Sequence of chain 1.B:
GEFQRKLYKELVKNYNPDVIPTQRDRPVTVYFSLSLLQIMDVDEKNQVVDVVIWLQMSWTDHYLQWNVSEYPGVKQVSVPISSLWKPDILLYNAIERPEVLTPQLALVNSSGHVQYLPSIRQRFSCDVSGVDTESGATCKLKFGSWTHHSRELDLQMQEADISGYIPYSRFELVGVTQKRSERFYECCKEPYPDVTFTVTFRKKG

The small molecule below binds the protein below.
Small molecule (SMILES): CC(=O)N[C@H]1[C@H](O[C@H]2[C@H](O)[C@@H](NC(C)=O)CO[C@@H]2CO)O[C@H](CO)[C@@H](O)[C@@H]1O

Binding-site contacts:
Ligand atom C2 contacts residue ASN109 of chain 1.B at 2.4 Å.
Ligand atom C5 contacts residue HIS113 of chain 1.B at 3.5 Å.
Ligand atom C6 contacts residue GLN115 of chain 1.B at 4.3 Å.
Ligand atom C1 contacts residue ASN109 of chain 1.B at 1.4 Å.
Ligand atom C3 contacts residue ASN109 of chain 1.B at 3.7 Å.
Ligand atom C8 contacts residue SER111 of chain 1.B at 3.1 Å.
Ligand atom C7 contacts residue SER111 of chain 1.B at 3.2 Å.
Ligand atom N2 contacts residue SER111 of chain 1.B at 2.5 Å (h-bond).
Ligand atom C6 contacts residue HIS113 of chain 1.B at 3.1 Å.
Ligand atom C3 contacts residue SER111 of chain 1.B at 4.1 Å.
Ligand atom C4 contacts residue ASN109 of chain 1.B at 4.1 Å.
Ligand atom O6 contacts residue HIS113 of chain 1.B at 4.4 Å.
Ligand atom C5 contacts residue ASN109 of chain 1.B at 3.6 Å.
Ligand atom C8 contacts residue HIS113 of chain 1.B at 4.0 Å.
Ligand atom C1 contacts residue HIS113 of chain 1.B at 3.6 Å.
Ligand atom C1 contacts residue SER111 of chain 1.B at 3.7 Å.
Ligand atom O7 contacts residue SER111 of chain 1.B at 4.3 Å.
Ligand atom C2 contacts residue SER111 of chain 1.B at 3.5 Å.
Ligand atom N2 contacts residue ASN109 of chain 1.B at 3.0 Å (h-bond).
Ligand atom O7 contacts residue ASN109 of chain 1.B at 3.7 Å.
Ligand atom C7 contacts residue ASN109 of chain 1.B at 3.6 Å.
Ligand atom C8 contacts residue TYR31 of chain 1.B at 4.0 Å (hydrophobic).
Ligand atom O5 contacts residue HIS113 of chain 1.B at 3.4 Å.
Ligand atom O5 contacts residue ASN109 of chain 1.B at 2.2 Å (h-bond).